Sequence of chain 1.A:
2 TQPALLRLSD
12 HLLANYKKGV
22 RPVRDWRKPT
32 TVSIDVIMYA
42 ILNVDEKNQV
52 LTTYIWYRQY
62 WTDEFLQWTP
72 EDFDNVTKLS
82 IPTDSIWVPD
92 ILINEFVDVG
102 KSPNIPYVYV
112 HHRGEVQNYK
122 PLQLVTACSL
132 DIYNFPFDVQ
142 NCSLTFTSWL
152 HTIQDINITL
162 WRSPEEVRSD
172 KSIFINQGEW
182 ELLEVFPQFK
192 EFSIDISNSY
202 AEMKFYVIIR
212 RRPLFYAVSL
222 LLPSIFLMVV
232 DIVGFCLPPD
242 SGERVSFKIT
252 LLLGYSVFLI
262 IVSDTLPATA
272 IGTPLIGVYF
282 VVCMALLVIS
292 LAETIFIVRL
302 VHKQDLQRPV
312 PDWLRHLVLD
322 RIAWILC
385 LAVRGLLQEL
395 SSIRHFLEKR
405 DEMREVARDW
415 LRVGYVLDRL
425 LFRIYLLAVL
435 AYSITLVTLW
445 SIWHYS

The small molecule below binds the protein below.
Small molecule (SMILES): CC(=O)N[C@H]1[C@H](O[C@H]2[C@H](O)[C@@H](NC(C)=O)CO[C@@H]2CO)O[C@H](CO)[C@@H](O[C@@H]2O[C@H](CO)[C@@H](O)[C@H](O)[C@@H]2O)[C@@H]1O

Binding-site contacts:
Ligand atom C3 contacts residue ASN158 of chain 1.A at 3.8 Å.
Ligand atom O5 contacts residue THR160 of chain 1.A at 4.2 Å.
Ligand atom O6 contacts residue PHE190 of chain 1.A at 3.8 Å.
Ligand atom C6 contacts residue ILE159 of chain 1.A at 4.3 Å (hydrophobic).
Ligand atom C8 contacts residue ILE154 of chain 1.A at 4.0 Å (hydrophobic).
Ligand atom C8 contacts residue PHE190 of chain 1.A at 4.2 Å (hydrophobic).
Ligand atom O6 contacts residue THR160 of chain 1.A at 4.0 Å.
Ligand atom C4 contacts residue ASN158 of chain 1.A at 4.2 Å.
Ligand atom O5 contacts residue PHE190 of chain 1.A at 4.3 Å.
Ligand atom C1 contacts residue PHE190 of chain 1.A at 4.1 Å (hydrophobic).
Ligand atom O6 contacts residue ILE159 of chain 1.A at 3.8 Å.
Ligand atom O7 contacts residue ASN158 of chain 1.A at 3.5 Å (h-bond).
Ligand atom C1 contacts residue ASN158 of chain 1.A at 1.4 Å.
Ligand atom C2 contacts residue ASN158 of chain 1.A at 2.5 Å.
Ligand atom O5 contacts residue ILE159 of chain 1.A at 4.2 Å.
Ligand atom C5 contacts residue ASN158 of chain 1.A at 3.6 Å.
Ligand atom N2 contacts residue ASN158 of chain 1.A at 2.9 Å (h-bond).
Ligand atom O5 contacts residue ASN158 of chain 1.A at 2.3 Å (h-bond).
Ligand atom C7 contacts residue ASN158 of chain 1.A at 3.4 Å.
Ligand atom O7 contacts residue PHE190 of chain 1.A at 4.3 Å.
Ligand atom C6 contacts residue THR160 of chain 1.A at 3.9 Å.
Ligand atom C5 contacts residue PHE190 of chain 1.A at 4.0 Å (hydrophobic).